Binding-site contacts:
Ligand atom OAB contacts residue THR163 of chain 1.B at 4.1 Å.
Ligand atom CAF contacts residue SER51 of chain 1.B at 4.4 Å.
Ligand atom CAE contacts residue TRP121 of chain 1.B at 3.8 Å (hydrophobic).
Ligand atom OAB contacts residue SER51 of chain 1.B at 3.8 Å.
Ligand atom OAA contacts residue LEU124 of chain 1.B at 4.2 Å.
Ligand atom CAG contacts residue LEU60 of chain 1.B at 4.5 Å (hydrophobic).
Ligand atom OAB contacts residue ASP159 of chain 1.B at 2.9 Å (salt-bridge).
Ligand atom OAA contacts residue SER51 of chain 1.B at 2.9 Å (h-bond).
Ligand atom CAI contacts residue PHE290 of chain 1.B at 4.0 Å (hydrophobic).
Ligand atom CAD contacts residue PHE290 of chain 1.B at 3.9 Å (hydrophobic).
Ligand atom CAG contacts residue PHE290 of chain 1.B at 4.3 Å (hydrophobic).
Ligand atom CAH contacts residue PHE290 of chain 1.B at 3.7 Å (hydrophobic).
Ligand atom CAG contacts residue TRP121 of chain 1.B at 3.9 Å (hydrophobic).
Ligand atom CAG contacts residue SER51 of chain 1.B at 4.1 Å.
Ligand atom CAF contacts residue PHE290 of chain 1.B at 3.6 Å (hydrophobic).
Ligand atom OAA contacts residue TRP291 of chain 1.B at 4.2 Å.
Ligand atom CAJ contacts residue SER51 of chain 1.B at 3.6 Å.
Ligand atom CAH contacts residue TRP291 of chain 1.B at 4.3 Å (hydrophobic).
Ligand atom CAJ contacts residue PHE290 of chain 1.B at 3.8 Å (hydrophobic).
Ligand atom CAE contacts residue LEU60 of chain 1.B at 3.9 Å (hydrophobic).
Ligand atom OAA contacts residue ASP159 of chain 1.B at 4.1 Å.
Ligand atom CAI contacts residue SER51 of chain 1.B at 3.2 Å.
Ligand atom CAH contacts residue ASP159 of chain 1.B at 4.2 Å.
Ligand atom CAH contacts residue SER51 of chain 1.B at 4.1 Å.
Ligand atom CAC contacts residue PHE290 of chain 1.B at 4.5 Å (hydrophobic).

A small-molecule ligand and the protein it binds are described below.
Small molecule (SMILES): O=C(CO)c1ccccc1

Sequence of chain 1.B:
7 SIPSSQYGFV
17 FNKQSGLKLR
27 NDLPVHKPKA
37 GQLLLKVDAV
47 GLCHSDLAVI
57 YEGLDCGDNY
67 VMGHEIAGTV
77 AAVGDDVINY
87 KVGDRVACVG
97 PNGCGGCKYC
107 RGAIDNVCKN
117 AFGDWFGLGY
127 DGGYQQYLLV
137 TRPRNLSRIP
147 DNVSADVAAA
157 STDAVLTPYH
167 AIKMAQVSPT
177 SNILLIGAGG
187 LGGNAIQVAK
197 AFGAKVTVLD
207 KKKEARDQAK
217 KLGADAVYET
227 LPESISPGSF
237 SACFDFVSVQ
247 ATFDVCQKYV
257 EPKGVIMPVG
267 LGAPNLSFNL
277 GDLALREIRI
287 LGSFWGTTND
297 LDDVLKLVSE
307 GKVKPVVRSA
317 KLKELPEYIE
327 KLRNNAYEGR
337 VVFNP